Sequence of chain 27.A:
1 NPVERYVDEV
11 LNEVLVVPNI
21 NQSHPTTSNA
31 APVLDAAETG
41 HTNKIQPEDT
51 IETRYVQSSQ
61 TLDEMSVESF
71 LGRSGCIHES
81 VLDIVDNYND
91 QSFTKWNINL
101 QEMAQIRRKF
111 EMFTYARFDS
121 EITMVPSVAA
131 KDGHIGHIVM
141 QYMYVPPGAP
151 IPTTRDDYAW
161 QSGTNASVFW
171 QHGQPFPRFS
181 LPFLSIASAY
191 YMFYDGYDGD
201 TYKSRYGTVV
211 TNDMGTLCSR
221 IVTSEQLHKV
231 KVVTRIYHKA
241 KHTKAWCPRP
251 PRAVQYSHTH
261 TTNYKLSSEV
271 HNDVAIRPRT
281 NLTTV

This protein binds this small molecule.
Small molecule (SMILES): Cc1cc(CCCOc2c(C)cc(-c3nnn(C)n3)cc2C)on1

Binding-site contacts:
Ligand atom N5A contacts residue MET124 of chain 27.A at 3.9 Å.
Ligand atom CM4 contacts residue VAL168 of chain 27.A at 3.9 Å (hydrophobic).
Ligand atom N1A contacts residue PHE179 of chain 27.A at 3.3 Å.
Ligand atom CM2 contacts residue ILE77 of chain 27.A at 3.8 Å (hydrophobic).
Ligand atom CM3 contacts residue TYR190 of chain 27.A at 3.6 Å (hydrophobic).
Ligand atom N1A contacts residue LEU217 of chain 27.A at 3.3 Å.
Ligand atom C5 contacts residue MET214 of chain 27.A at 3.4 Å (hydrophobic).
Ligand atom C3 contacts residue LEU100 of chain 27.A at 3.8 Å (hydrophobic).
Ligand atom N2 contacts residue MET214 of chain 27.A at 3.8 Å.
Ligand atom N4A contacts residue TYR144 of chain 27.A at 3.7 Å.
Ligand atom C4 contacts residue TYR190 of chain 27.A at 3.7 Å (hydrophobic).
Ligand atom C2B contacts residue ILE122 of chain 27.A at 4.0 Å (hydrophobic).
Ligand atom C6B contacts residue ILE98 of chain 27.A at 3.8 Å (hydrophobic).
Ligand atom O1B contacts residue ILE98 of chain 27.A at 3.2 Å.
Ligand atom CM4 contacts residue TYR142 of chain 27.A at 3.7 Å (hydrophobic).
Ligand atom O1 contacts residue MET214 of chain 27.A at 3.2 Å.
Ligand atom CM6 contacts residue TYR144 of chain 27.A at 3.7 Å (hydrophobic).
Ligand atom CM6 contacts residue LEU184 of chain 27.A at 3.7 Å (hydrophobic).
Ligand atom C4 contacts residue LEU100 of chain 27.A at 3.9 Å (hydrophobic).
Ligand atom N5A contacts residue LEU217 of chain 27.A at 3.6 Å.
Ligand atom CM4 contacts residue TYR144 of chain 27.A at 3.8 Å (hydrophobic).
Ligand atom C2A contacts residue PHE179 of chain 27.A at 3.5 Å (hydrophobic).
Ligand atom CM6 contacts residue LEU181 of chain 27.A at 3.8 Å (hydrophobic).
Ligand atom C2A contacts residue LEU217 of chain 27.A at 4.0 Å (hydrophobic).
Ligand atom C1C contacts residue MET214 of chain 27.A at 3.2 Å (hydrophobic).
Ligand atom C4 contacts residue MET214 of chain 27.A at 3.7 Å (hydrophobic).
Ligand atom C5B contacts residue LEU181 of chain 27.A at 3.6 Å (hydrophobic).
Ligand atom O1 contacts residue LEU100 of chain 27.A at 3.7 Å.
Ligand atom N5A contacts residue PHE179 of chain 27.A at 3.3 Å.
Ligand atom N3A contacts residue TYR144 of chain 27.A at 3.2 Å.
Ligand atom N2 contacts residue LEU100 of chain 27.A at 3.8 Å.
Ligand atom C5B contacts residue TYR144 of chain 27.A at 3.8 Å (hydrophobic).
Ligand atom C1B contacts residue LEU181 of chain 27.A at 4.0 Å (hydrophobic).
Ligand atom CM4 contacts residue ALA166 of chain 27.A at 3.1 Å (hydrophobic).
Ligand atom N1A contacts residue MET124 of chain 27.A at 3.6 Å.
Ligand atom C1B contacts residue ILE98 of chain 27.A at 3.7 Å (hydrophobic).
Ligand atom CM2 contacts residue ILE122 of chain 27.A at 3.8 Å (hydrophobic).
Ligand atom N4A contacts residue PHE179 of chain 27.A at 3.5 Å.
Ligand atom C6B contacts residue LEU181 of chain 27.A at 3.5 Å (hydrophobic).
Ligand atom N3A contacts residue PHE179 of chain 27.A at 3.7 Å.